Binding-site contacts:
Ligand atom PG contacts residue GLY180 of chain 1.D at 3.7 Å.
Ligand atom O1A contacts residue ASP181 of chain 1.D at 2.9 Å (salt-bridge).
Ligand atom O2B contacts residue MG1 of chain 1.E at 2.1 Å.
Ligand atom O4' contacts residue PHE263 of chain 1.D at 3.7 Å.
Ligand atom O3G contacts residue SER171 of chain 1.D at 2.8 Å (h-bond).
Ligand atom O3B contacts residue SER171 of chain 1.D at 3.5 Å.
Ligand atom O1A contacts residue MG1 of chain 1.F at 2.7 Å.
Ligand atom O3G contacts residue GLY180 of chain 1.D at 2.8 Å (h-bond).
Ligand atom C2' contacts residue TYR262 of chain 1.D at 3.1 Å (hydrophobic).
Ligand atom O3B contacts residue MG1 of chain 1.E at 3.6 Å.
Ligand atom N3A contacts residue MG1 of chain 1.E at 3.8 Å.
Ligand atom PA contacts residue MG1 of chain 1.E at 3.2 Å.
Ligand atom PG contacts residue MG1 of chain 1.E at 3.3 Å.
Ligand atom N4 contacts residue ASP267 of chain 1.D at 3.4 Å.
Ligand atom PG contacts residue SER171 of chain 1.D at 3.7 Å.
Ligand atom C2 contacts residue ASN270 of chain 1.D at 3.6 Å.
Ligand atom O3' contacts residue ASP267 of chain 1.D at 3.4 Å (salt-bridge).
Ligand atom C1' contacts residue TYR262 of chain 1.D at 3.4 Å (hydrophobic).
Ligand atom O3' contacts residue GLY265 of chain 1.D at 3.2 Å.
Ligand atom O2 contacts residue ASN270 of chain 1.D at 2.6 Å (h-bond).
Ligand atom O3G contacts residue SER179 of chain 1.D at 3.6 Å.
Ligand atom O3' contacts residue SER266 of chain 1.D at 3.5 Å.
Ligand atom C2' contacts residue ASN270 of chain 1.D at 3.3 Å.
Ligand atom O1A contacts residue ASP183 of chain 1.D at 3.1 Å (salt-bridge).
Ligand atom O2 contacts residue TYR262 of chain 1.D at 3.5 Å.
Ligand atom C4 contacts residue ASP267 of chain 1.D at 3.3 Å.
Ligand atom C5 contacts residue ASP267 of chain 1.D at 3.8 Å.
Ligand atom O1G contacts residue MG1 of chain 1.E at 2.0 Å.
Ligand atom PA contacts residue MG1 of chain 1.F at 3.6 Å.
Ligand atom O1G contacts residue ASP181 of chain 1.D at 2.8 Å (salt-bridge).
Ligand atom PB contacts residue MG1 of chain 1.E at 3.1 Å.
Ligand atom O2B contacts residue GLY170 of chain 1.D at 3.4 Å.
Ligand atom N3 contacts residue ASP267 of chain 1.D at 3.5 Å.
Ligand atom O2B contacts residue SER171 of chain 1.D at 3.2 Å (h-bond).
Ligand atom O2B contacts residue ASP183 of chain 1.D at 2.9 Å (salt-bridge).
Ligand atom O1A contacts residue MG1 of chain 1.E at 1.9 Å.
Ligand atom C5' contacts residue ASP183 of chain 1.D at 3.7 Å.
Ligand atom O1B contacts residue ARG174 of chain 1.D at 2.8 Å (salt-bridge).
Ligand atom O1G contacts residue GLY180 of chain 1.D at 3.6 Å (h-bond).
Ligand atom O1G contacts residue SER171 of chain 1.D at 3.7 Å.

The protein below binds the small molecule below.
Small molecule (SMILES): Nc1ccn([C@H]2C[C@H](O)[C@@H](COP(=O)(O)NP(=O)(O)OP(=O)(O)O)O2)c(=O)n1

Sequence of chain 1.D:
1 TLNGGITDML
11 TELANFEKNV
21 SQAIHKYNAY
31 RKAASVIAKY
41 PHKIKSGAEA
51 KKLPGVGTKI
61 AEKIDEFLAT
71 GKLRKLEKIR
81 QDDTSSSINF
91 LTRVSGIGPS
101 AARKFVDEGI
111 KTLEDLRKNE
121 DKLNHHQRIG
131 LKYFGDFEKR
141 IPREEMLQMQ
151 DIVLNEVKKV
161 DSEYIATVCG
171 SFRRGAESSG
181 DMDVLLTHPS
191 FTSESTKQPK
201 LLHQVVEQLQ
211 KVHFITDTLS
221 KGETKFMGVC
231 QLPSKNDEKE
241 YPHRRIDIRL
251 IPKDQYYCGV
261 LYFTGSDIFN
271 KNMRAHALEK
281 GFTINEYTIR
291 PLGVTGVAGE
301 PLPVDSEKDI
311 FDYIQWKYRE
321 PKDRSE